Binding-site contacts:
Ligand atom C8 contacts residue GLN217 of chain 1.A at 3.5 Å.
Ligand atom C7 contacts residue ASN205 of chain 1.A at 3.3 Å.
Ligand atom C8 contacts residue ASN205 of chain 1.A at 4.5 Å.
Ligand atom C6 contacts residue LEU210 of chain 1.A at 4.1 Å (hydrophobic).
Ligand atom C5 contacts residue SER208 of chain 1.A at 3.9 Å.
Ligand atom C7 contacts residue GLN217 of chain 1.A at 2.9 Å.
Ligand atom C7 contacts residue ALA214 of chain 1.A at 4.5 Å (hydrophobic).
Ligand atom O3 contacts residue GLN217 of chain 1.A at 2.7 Å (h-bond).
Ligand atom O5 contacts residue ASN205 of chain 1.A at 2.3 Å (h-bond).
Ligand atom C2 contacts residue GLN217 of chain 1.A at 3.7 Å.
Ligand atom O7 contacts residue ASN205 of chain 1.A at 3.3 Å (h-bond).
Ligand atom O6 contacts residue GLN217 of chain 1.A at 3.5 Å (h-bond).
Ligand atom C6 contacts residue SER208 of chain 1.A at 3.8 Å.
Ligand atom C6 contacts residue GLN217 of chain 1.A at 4.1 Å.
Ligand atom N2 contacts residue ASN205 of chain 1.A at 2.9 Å (h-bond).
Ligand atom C1 contacts residue SER208 of chain 1.A at 4.1 Å.
Ligand atom N2 contacts residue GLN217 of chain 1.A at 3.2 Å (h-bond).
Ligand atom C6 contacts residue TRP220 of chain 1.A at 4.0 Å (hydrophobic).
Ligand atom C2 contacts residue ASN205 of chain 1.A at 2.3 Å.
Ligand atom O7 contacts residue GLN217 of chain 1.A at 2.9 Å (h-bond).
Ligand atom O7 contacts residue ALA214 of chain 1.A at 3.7 Å.
Ligand atom C1 contacts residue ASN205 of chain 1.A at 1.5 Å.
Ligand atom C8 contacts residue VAL215 of chain 1.A at 4.1 Å (hydrophobic).
Ligand atom O5 contacts residue SER208 of chain 1.A at 3.4 Å (h-bond).
Ligand atom O6 contacts residue LEU210 of chain 1.A at 4.4 Å.
Ligand atom C5 contacts residue ASN205 of chain 1.A at 3.6 Å.
Ligand atom C3 contacts residue GLN217 of chain 1.A at 3.8 Å.
Ligand atom O7 contacts residue VAL215 of chain 1.A at 3.0 Å (h-bond).
Ligand atom O6 contacts residue LEU212 of chain 1.A at 4.0 Å.
Ligand atom C8 contacts residue ALA214 of chain 1.A at 4.4 Å (hydrophobic).
Ligand atom C3 contacts residue ASN205 of chain 1.A at 3.7 Å.
Ligand atom C7 contacts residue VAL215 of chain 1.A at 4.0 Å (hydrophobic).
Ligand atom C4 contacts residue ASN205 of chain 1.A at 4.1 Å.

Sequence of chain 1.A:
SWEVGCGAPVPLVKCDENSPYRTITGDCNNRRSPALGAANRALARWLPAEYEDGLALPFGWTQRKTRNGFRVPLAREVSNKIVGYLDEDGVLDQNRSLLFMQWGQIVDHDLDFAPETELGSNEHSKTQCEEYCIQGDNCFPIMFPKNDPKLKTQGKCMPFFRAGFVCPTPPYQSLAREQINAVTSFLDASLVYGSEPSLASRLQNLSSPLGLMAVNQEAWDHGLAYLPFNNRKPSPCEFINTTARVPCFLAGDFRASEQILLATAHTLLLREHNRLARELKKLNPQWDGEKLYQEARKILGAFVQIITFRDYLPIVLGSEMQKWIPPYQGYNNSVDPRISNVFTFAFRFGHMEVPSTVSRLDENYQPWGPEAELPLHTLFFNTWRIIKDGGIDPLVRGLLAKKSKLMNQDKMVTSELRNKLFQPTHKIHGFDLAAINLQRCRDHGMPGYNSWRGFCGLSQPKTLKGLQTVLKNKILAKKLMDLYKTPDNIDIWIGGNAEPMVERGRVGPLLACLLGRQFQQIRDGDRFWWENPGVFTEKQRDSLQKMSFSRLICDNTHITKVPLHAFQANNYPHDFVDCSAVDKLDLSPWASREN

This small molecule binds to this protein.
Small molecule (SMILES): CC(=O)N[C@H]1[C@H](O[C@H]2[C@H](O)[C@@H](NC(C)=O)CO[C@@H]2CO)O[C@H](CO)[C@@H](O)[C@@H]1O